The protein below binds the small molecule below.
Small molecule (SMILES): CC(=O)N[C@H]1[C@H](O[C@H]2[C@H](O)[C@@H](NC(C)=O)CO[C@@H]2CO)O[C@H](CO)[C@@H](O)[C@@H]1O

Binding-site contacts:
Ligand atom O5 contacts residue THR384 of chain 1.C at 2.6 Å (h-bond).
Ligand atom C3 contacts residue ASN382 of chain 1.C at 3.8 Å.
Ligand atom C5 contacts residue ASN382 of chain 1.C at 3.7 Å.
Ligand atom C6 contacts residue THR384 of chain 1.C at 3.2 Å.
Ligand atom C5 contacts residue THR384 of chain 1.C at 3.3 Å.
Ligand atom O5 contacts residue GLU360 of chain 1.C at 4.5 Å.
Ligand atom O6 contacts residue THR471 of chain 1.C at 4.1 Å.
Ligand atom O7 contacts residue ILE418 of chain 1.C at 4.4 Å.
Ligand atom O7 contacts residue ASN382 of chain 1.C at 4.1 Å.
Ligand atom N2 contacts residue ASN382 of chain 1.C at 2.9 Å (h-bond).
Ligand atom O6 contacts residue GLU385 of chain 1.C at 4.1 Å.
Ligand atom C4 contacts residue ASN382 of chain 1.C at 4.2 Å.
Ligand atom C2 contacts residue ASN382 of chain 1.C at 2.5 Å.
Ligand atom C1 contacts residue THR384 of chain 1.C at 3.4 Å.
Ligand atom O5 contacts residue ASN382 of chain 1.C at 2.4 Å (h-bond).
Ligand atom C1 contacts residue ASN382 of chain 1.C at 1.4 Å.
Ligand atom O6 contacts residue THR384 of chain 1.C at 3.7 Å.
Ligand atom C7 contacts residue ASN382 of chain 1.C at 3.7 Å.
Ligand atom O5 contacts residue GLU385 of chain 1.C at 4.1 Å.
Ligand atom C5 contacts residue GLU360 of chain 1.C at 3.8 Å.
Ligand atom C6 contacts residue GLU360 of chain 1.C at 4.0 Å.

Sequence of chain 1.C:
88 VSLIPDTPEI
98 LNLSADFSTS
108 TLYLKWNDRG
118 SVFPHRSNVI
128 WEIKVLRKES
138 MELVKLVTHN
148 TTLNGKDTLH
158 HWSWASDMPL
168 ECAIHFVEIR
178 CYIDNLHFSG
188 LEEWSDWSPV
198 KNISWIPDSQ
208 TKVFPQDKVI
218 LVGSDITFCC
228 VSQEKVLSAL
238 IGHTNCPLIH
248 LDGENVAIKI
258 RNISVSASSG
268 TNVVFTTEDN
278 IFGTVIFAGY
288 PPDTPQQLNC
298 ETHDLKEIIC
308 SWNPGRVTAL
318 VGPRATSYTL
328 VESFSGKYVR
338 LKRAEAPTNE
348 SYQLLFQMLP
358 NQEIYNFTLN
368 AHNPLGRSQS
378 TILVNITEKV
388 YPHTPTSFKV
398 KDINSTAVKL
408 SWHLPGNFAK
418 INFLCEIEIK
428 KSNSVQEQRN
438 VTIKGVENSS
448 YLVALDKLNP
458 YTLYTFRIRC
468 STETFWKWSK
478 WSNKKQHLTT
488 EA